Sequence of chain 1.A:
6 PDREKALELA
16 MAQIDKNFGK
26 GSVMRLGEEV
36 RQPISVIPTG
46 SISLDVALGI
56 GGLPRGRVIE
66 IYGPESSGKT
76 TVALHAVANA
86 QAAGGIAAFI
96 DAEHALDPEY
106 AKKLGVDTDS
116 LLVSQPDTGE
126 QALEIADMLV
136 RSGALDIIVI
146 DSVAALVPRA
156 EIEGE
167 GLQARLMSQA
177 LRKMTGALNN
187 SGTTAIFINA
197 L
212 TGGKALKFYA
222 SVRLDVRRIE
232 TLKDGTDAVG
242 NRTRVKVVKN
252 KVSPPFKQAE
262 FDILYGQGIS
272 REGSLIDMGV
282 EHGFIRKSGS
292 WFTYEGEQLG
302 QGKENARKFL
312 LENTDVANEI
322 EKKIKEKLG

A protein and the small-molecule ligand that binds it are described below.
Small molecule (SMILES): Nc1ncnc2c1ncn2[C@H]1C[C@H](O)[C@@H](CO[P](=O)(O)O[P](=O)(O)OP(=O)(O)O)O1

Binding-site contacts:
Ligand atom O3' contacts residue ASN242 of chain 1.A at 3.6 Å.
Ligand atom O3A contacts residue SER71 of chain 1.A at 3.4 Å.
Ligand atom O2B contacts residue LYS74 of chain 1.A at 2.6 Å (salt-bridge).
Ligand atom O5' contacts residue SER71 of chain 1.A at 3.6 Å.
Ligand atom O2G contacts residue GLU70 of chain 1.A at 3.6 Å.
Ligand atom C5' contacts residue GLY73 of chain 1.A at 3.8 Å.
Ligand atom O3B contacts residue LYS74 of chain 1.A at 3.6 Å.
Ligand atom O2B contacts residue SER71 of chain 1.A at 3.0 Å (h-bond).
Ligand atom O2A contacts residue GLY73 of chain 1.A at 2.8 Å.
Ligand atom O1A contacts residue THR76 of chain 1.A at 3.5 Å (h-bond).
Ligand atom PB contacts residue GLY73 of chain 1.A at 3.5 Å.
Ligand atom O3B contacts residue SER71 of chain 1.A at 2.7 Å (h-bond).
Ligand atom O2A contacts residue LYS74 of chain 1.A at 3.1 Å (salt-bridge).
Ligand atom O1B contacts residue GLY73 of chain 1.A at 3.9 Å.
Ligand atom N9 contacts residue TYR105 of chain 1.A at 3.8 Å.
Ligand atom PB contacts residue LYS74 of chain 1.A at 2.9 Å.
Ligand atom PA contacts residue THR76 of chain 1.A at 3.4 Å.
Ligand atom O2G contacts residue LYS74 of chain 1.A at 3.7 Å.
Ligand atom O1B contacts residue THR75 of chain 1.A at 3.0 Å (h-bond).
Ligand atom O3B contacts residue GLU70 of chain 1.A at 3.7 Å.
Ligand atom O2B contacts residue PRO69 of chain 1.A at 3.5 Å (h-bond).
Ligand atom O3A contacts residue GLY73 of chain 1.A at 3.3 Å (h-bond).
Ligand atom O3G contacts residue THR75 of chain 1.A at 3.1 Å (h-bond).
Ligand atom O5' contacts residue GLY73 of chain 1.A at 2.8 Å.
Ligand atom O3G contacts residue LYS74 of chain 1.A at 3.9 Å.
Ligand atom O4' contacts residue THR76 of chain 1.A at 3.9 Å.
Ligand atom C1' contacts residue TYR105 of chain 1.A at 3.3 Å (hydrophobic).
Ligand atom O2B contacts residue GLU70 of chain 1.A at 3.6 Å.
Ligand atom O5' contacts residue THR76 of chain 1.A at 3.2 Å (h-bond).
Ligand atom O2A contacts residue THR75 of chain 1.A at 3.0 Å (h-bond).
Ligand atom PB contacts residue SER72 of chain 1.A at 3.7 Å.
Ligand atom O2B contacts residue SER72 of chain 1.A at 2.5 Å (h-bond).
Ligand atom PB contacts residue SER71 of chain 1.A at 3.4 Å.
Ligand atom O2B contacts residue GLY73 of chain 1.A at 2.7 Å (h-bond).
Ligand atom O4' contacts residue TYR105 of chain 1.A at 3.5 Å (h-bond).
Ligand atom O2A contacts residue THR76 of chain 1.A at 3.0 Å (h-bond).
Ligand atom O3A contacts residue SER72 of chain 1.A at 3.9 Å.
Ligand atom C5' contacts residue SER71 of chain 1.A at 3.1 Å.
Ligand atom PA contacts residue GLY73 of chain 1.A at 3.5 Å.
Ligand atom O1B contacts residue LYS74 of chain 1.A at 2.4 Å (salt-bridge).